Binding-site contacts:
Ligand atom C1 contacts residue PHE111 of chain 1.A at 4.5 Å (hydrophobic).
Ligand atom C16 contacts residue ILE12 of chain 1.A at 3.9 Å (hydrophobic).
Ligand atom C16 contacts residue TYR9 of chain 1.A at 3.7 Å (hydrophobic).
Ligand atom O1 contacts residue PHE111 of chain 1.A at 3.3 Å (h-bond).
Ligand atom C18 contacts residue TYR9 of chain 1.A at 4.4 Å (hydrophobic).
Ligand atom O2 contacts residue ARG15 of chain 1.A at 3.6 Å (salt-bridge).
Ligand atom C17 contacts residue GLY14 of chain 1.A at 4.1 Å.
Ligand atom O2 contacts residue LEU107 of chain 1.A at 4.1 Å.
Ligand atom C12 contacts residue ARG15 of chain 1.A at 4.0 Å.
Ligand atom C17 contacts residue TYR9 of chain 1.A at 3.6 Å (hydrophobic).
Ligand atom C7 contacts residue PHE111 of chain 1.A at 4.1 Å (hydrophobic).
Ligand atom C6 contacts residue PHE222 of chain 1.A at 3.4 Å (hydrophobic).
Ligand atom C18 contacts residue ARG15 of chain 1.A at 3.9 Å.
Ligand atom C11 contacts residue LEU108 of chain 1.A at 3.5 Å (hydrophobic).
Ligand atom C15 contacts residue PHE220 of chain 1.A at 3.9 Å (hydrophobic).
Ligand atom O2 contacts residue PHE111 of chain 1.A at 4.2 Å.
Ligand atom C16 contacts residue PHE220 of chain 1.A at 4.2 Å (hydrophobic).
Ligand atom C15 contacts residue PHE222 of chain 1.A at 4.3 Å (hydrophobic).
Ligand atom C11 contacts residue ARG15 of chain 1.A at 4.1 Å.
Ligand atom O2 contacts residue TYR9 of chain 1.A at 3.4 Å (h-bond).
Ligand atom C14 contacts residue PHE111 of chain 1.A at 4.1 Å (hydrophobic).
Ligand atom C12 contacts residue LEU108 of chain 1.A at 4.1 Å (hydrophobic).
Ligand atom C3 contacts residue PHE111 of chain 1.A at 3.8 Å (hydrophobic).
Ligand atom C16 contacts residue PHE111 of chain 1.A at 3.8 Å (hydrophobic).
Ligand atom C17 contacts residue PHE111 of chain 1.A at 4.1 Å (hydrophobic).
Ligand atom C9 contacts residue LEU108 of chain 1.A at 4.4 Å (hydrophobic).
Ligand atom C1 contacts residue LEU108 of chain 1.A at 3.6 Å (hydrophobic).
Ligand atom C12 contacts residue PHE111 of chain 1.A at 4.3 Å (hydrophobic).
Ligand atom C7 contacts residue PHE222 of chain 1.A at 3.2 Å (hydrophobic).
Ligand atom C16 contacts residue GLY14 of chain 1.A at 4.5 Å.
Ligand atom C9 contacts residue PHE111 of chain 1.A at 4.3 Å (hydrophobic).
Ligand atom C15 contacts residue PHE111 of chain 1.A at 4.1 Å (hydrophobic).
Ligand atom C5 contacts residue PHE111 of chain 1.A at 4.3 Å (hydrophobic).
Ligand atom C12 contacts residue LEU107 of chain 1.A at 3.7 Å (hydrophobic).
Ligand atom O2 contacts residue GLY14 of chain 1.A at 3.1 Å.
Ligand atom C4 contacts residue PHE111 of chain 1.A at 3.9 Å (hydrophobic).

Sequence of chain 1.A:
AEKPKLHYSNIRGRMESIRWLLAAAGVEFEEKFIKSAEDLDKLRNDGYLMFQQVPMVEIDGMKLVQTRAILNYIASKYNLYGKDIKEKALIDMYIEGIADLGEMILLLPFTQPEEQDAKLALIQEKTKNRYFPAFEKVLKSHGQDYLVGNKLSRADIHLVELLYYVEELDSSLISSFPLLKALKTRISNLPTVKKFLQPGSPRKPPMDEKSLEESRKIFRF

The small molecule below binds the protein below.
Small molecule (SMILES): C[C@]12CCC(=O)C=C1CC[C@@H]1[C@@H]2CC[C@]2(C)C(=O)CC[C@@H]12